Sequence of chain 1.B:
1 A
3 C

Sequence of chain 1.A:
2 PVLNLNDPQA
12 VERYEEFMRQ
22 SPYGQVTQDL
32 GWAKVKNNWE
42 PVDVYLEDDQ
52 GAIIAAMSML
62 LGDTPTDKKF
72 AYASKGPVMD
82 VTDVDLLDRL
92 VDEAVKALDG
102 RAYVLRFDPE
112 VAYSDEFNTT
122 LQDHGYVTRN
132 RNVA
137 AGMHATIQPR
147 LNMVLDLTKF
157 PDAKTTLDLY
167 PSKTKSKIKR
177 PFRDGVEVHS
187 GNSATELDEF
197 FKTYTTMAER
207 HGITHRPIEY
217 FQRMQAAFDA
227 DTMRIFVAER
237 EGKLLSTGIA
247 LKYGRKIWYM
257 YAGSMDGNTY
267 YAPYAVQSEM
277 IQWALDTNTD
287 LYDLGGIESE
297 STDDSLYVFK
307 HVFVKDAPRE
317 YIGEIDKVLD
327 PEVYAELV

The protein below binds the small molecule below.
Small molecule (SMILES): CC(=O)N[C@@H]1[C@@H](O[C@H](C)C(=O)O)[C@H](O)[C@@H](CO)O[C@@H]1O

Binding-site contacts:
Ligand atom C7 contacts residue UDP1 of chain 1.E at 3.9 Å.
Ligand atom O4 contacts residue PRO213 of chain 1.A at 4.1 Å.
Ligand atom C9 contacts residue ALA1 of chain 1.B at 2.8 Å (hydrophobic).
Ligand atom C11 contacts residue THR210 of chain 1.A at 3.9 Å.
Ligand atom O1 contacts residue UDP1 of chain 1.E at 1.6 Å.
Ligand atom C8 contacts residue ALA1 of chain 1.B at 3.6 Å (hydrophobic).
Ligand atom C1 contacts residue ARG212 of chain 1.A at 4.5 Å.
Ligand atom C8 contacts residue DAL4 of chain 1.B at 4.1 Å.
Ligand atom C1 contacts residue UDP1 of chain 1.E at 2.6 Å.
Ligand atom N2 contacts residue ARG212 of chain 1.A at 4.4 Å.
Ligand atom C2 contacts residue UDP1 of chain 1.E at 3.8 Å.
Ligand atom O5 contacts residue UDP1 of chain 1.E at 3.2 Å (h-bond).
Ligand atom C10 contacts residue ALA1 of chain 1.B at 1.4 Å (hydrophobic).
Ligand atom C5 contacts residue ARG212 of chain 1.A at 4.5 Å.
Ligand atom O10 contacts residue THR210 of chain 1.A at 3.7 Å.
Ligand atom O3 contacts residue ALA1 of chain 1.B at 3.8 Å.
Ligand atom C11 contacts residue ARG212 of chain 1.A at 3.6 Å.
Ligand atom O4 contacts residue ARG212 of chain 1.A at 4.4 Å.
Ligand atom C5 contacts residue UDP1 of chain 1.E at 3.8 Å.
Ligand atom C3 contacts residue UDP1 of chain 1.E at 4.4 Å.
Ligand atom N2 contacts residue ALA1 of chain 1.B at 4.2 Å.
Ligand atom O10 contacts residue ALA1 of chain 1.B at 2.1 Å (h-bond).
Ligand atom O1 contacts residue ARG212 of chain 1.A at 3.4 Å (salt-bridge).
Ligand atom C4 contacts residue ARG212 of chain 1.A at 4.4 Å.
Ligand atom C3 contacts residue ARG212 of chain 1.A at 3.8 Å.
Ligand atom C10 contacts residue THR210 of chain 1.A at 4.1 Å.
Ligand atom O7 contacts residue ALA1 of chain 1.B at 4.3 Å.
Ligand atom C8 contacts residue UDP1 of chain 1.E at 3.5 Å.
Ligand atom C8 contacts residue FGA2 of chain 1.B at 3.8 Å.
Ligand atom C11 contacts residue HIS211 of chain 1.A at 3.7 Å.
Ligand atom C9 contacts residue ARG212 of chain 1.A at 4.2 Å.
Ligand atom N2 contacts residue UDP1 of chain 1.E at 3.1 Å (h-bond).
Ligand atom C7 contacts residue ALA1 of chain 1.B at 3.9 Å (hydrophobic).
Ligand atom C11 contacts residue ALA1 of chain 1.B at 3.6 Å (hydrophobic).
Ligand atom C2 contacts residue ARG212 of chain 1.A at 4.4 Å.